Sequence of chain 2.C:
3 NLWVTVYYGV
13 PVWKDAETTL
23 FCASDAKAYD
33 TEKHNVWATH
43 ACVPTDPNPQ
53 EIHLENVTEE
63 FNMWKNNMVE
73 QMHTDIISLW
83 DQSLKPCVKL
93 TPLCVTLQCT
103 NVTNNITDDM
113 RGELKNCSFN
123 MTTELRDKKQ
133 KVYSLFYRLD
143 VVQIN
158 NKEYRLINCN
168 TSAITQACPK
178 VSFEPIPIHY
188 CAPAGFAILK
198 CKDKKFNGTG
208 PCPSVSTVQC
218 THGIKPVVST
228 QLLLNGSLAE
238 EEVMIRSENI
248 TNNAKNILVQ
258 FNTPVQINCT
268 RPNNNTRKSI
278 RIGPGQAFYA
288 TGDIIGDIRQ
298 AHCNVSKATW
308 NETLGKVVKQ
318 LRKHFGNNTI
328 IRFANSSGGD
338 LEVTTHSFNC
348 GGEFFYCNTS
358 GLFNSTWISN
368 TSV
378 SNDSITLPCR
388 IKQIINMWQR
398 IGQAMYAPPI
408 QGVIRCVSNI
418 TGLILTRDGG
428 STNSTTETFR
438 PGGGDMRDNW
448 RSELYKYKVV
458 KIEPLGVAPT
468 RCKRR

Binding-site contacts:
Ligand atom C7 contacts residue NAG1 of chain 2.Y at 3.9 Å.
Ligand atom C3 contacts residue ASN103 of chain 2.C at 3.8 Å.
Ligand atom C1 contacts residue ASN103 of chain 2.C at 1.4 Å.
Ligand atom O5 contacts residue ASN103 of chain 2.C at 2.4 Å (h-bond).
Ligand atom C5 contacts residue LYS117 of chain 2.C at 3.8 Å.
Ligand atom O5 contacts residue LYS117 of chain 2.C at 3.0 Å (salt-bridge).
Ligand atom C2 contacts residue LYS117 of chain 2.C at 4.2 Å.
Ligand atom C7 contacts residue ASN103 of chain 2.C at 3.4 Å.
Ligand atom C4 contacts residue LYS117 of chain 2.C at 4.1 Å.
Ligand atom O7 contacts residue NAG1 of chain 2.Y at 3.1 Å (h-bond).
Ligand atom C8 contacts residue GLU115 of chain 2.C at 3.2 Å.
Ligand atom N2 contacts residue ASN103 of chain 2.C at 2.9 Å (h-bond).
Ligand atom C2 contacts residue GLU115 of chain 2.C at 4.4 Å.
Ligand atom C4 contacts residue ASN103 of chain 2.C at 4.3 Å.
Ligand atom C2 contacts residue ASN103 of chain 2.C at 2.5 Å.
Ligand atom N2 contacts residue NAG1 of chain 2.Y at 3.3 Å (h-bond).
Ligand atom C7 contacts residue GLU115 of chain 2.C at 4.2 Å.
Ligand atom C8 contacts residue ASN103 of chain 2.C at 3.5 Å.
Ligand atom O3 contacts residue GLU115 of chain 2.C at 4.0 Å.
Ligand atom C7 contacts residue ASP110 of chain 2.C at 4.3 Å.
Ligand atom O6 contacts residue TYR161 of chain 2.C at 3.5 Å (h-bond).
Ligand atom C1 contacts residue NAG1 of chain 2.Y at 4.3 Å.
Ligand atom C5 contacts residue ASN103 of chain 2.C at 3.7 Å.
Ligand atom C6 contacts residue TYR161 of chain 2.C at 3.1 Å (hydrophobic).
Ligand atom O7 contacts residue ASP110 of chain 2.C at 3.3 Å (salt-bridge).
Ligand atom O7 contacts residue ASN103 of chain 2.C at 4.3 Å.
Ligand atom C8 contacts residue GLY114 of chain 2.C at 3.3 Å.
Ligand atom C1 contacts residue LYS117 of chain 2.C at 3.9 Å.
Ligand atom C6 contacts residue LYS117 of chain 2.C at 3.6 Å.
Ligand atom O7 contacts residue ASN107 of chain 2.C at 3.9 Å.
Ligand atom C5 contacts residue TYR161 of chain 2.C at 4.4 Å (hydrophobic).
Ligand atom C2 contacts residue NAG1 of chain 2.Y at 4.3 Å.

This protein binds this small molecule.
Small molecule (SMILES): CC(=O)N[C@@H]1[C@@H](O)[C@H](O)[C@@H](CO)O[C@H]1O